Sequence of chain 1.B:
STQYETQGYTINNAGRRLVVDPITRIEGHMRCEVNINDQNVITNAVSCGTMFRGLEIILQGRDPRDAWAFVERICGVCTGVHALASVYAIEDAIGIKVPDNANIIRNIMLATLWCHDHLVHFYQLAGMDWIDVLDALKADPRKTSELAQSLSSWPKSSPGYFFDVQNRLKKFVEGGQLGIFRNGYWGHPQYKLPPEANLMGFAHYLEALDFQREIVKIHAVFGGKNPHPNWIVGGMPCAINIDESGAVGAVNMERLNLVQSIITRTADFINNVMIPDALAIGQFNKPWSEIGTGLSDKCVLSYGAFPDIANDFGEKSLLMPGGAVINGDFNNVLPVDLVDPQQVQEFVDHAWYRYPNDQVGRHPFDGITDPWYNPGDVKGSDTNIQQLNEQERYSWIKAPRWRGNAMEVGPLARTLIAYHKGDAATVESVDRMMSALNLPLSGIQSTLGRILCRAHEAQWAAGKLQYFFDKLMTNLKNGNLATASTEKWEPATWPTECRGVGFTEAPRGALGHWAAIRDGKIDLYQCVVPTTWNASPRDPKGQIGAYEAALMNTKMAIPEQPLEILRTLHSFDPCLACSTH

Binding-site contacts:
Ligand atom C1 contacts residue PRO531 of chain 1.B at 3.7 Å (hydrophobic).
Ligand atom C3 contacts residue PRO531 of chain 1.B at 3.8 Å (hydrophobic).
Ligand atom FE contacts residue CYS79 of chain 1.B at 2.3 Å.
Ligand atom C3 contacts residue CYS579 of chain 1.B at 3.1 Å (hydrophobic).
Ligand atom C3 contacts residue ALA507 of chain 1.B at 3.8 Å (hydrophobic).
Ligand atom C1 contacts residue ARG509 of chain 1.B at 3.7 Å.
Ligand atom O3 contacts residue VAL530 of chain 1.B at 3.4 Å.
Ligand atom N2 contacts residue ALA507 of chain 1.B at 3.2 Å.
Ligand atom O3 contacts residue PRO531 of chain 1.B at 3.5 Å.
Ligand atom N1 contacts residue ARG509 of chain 1.B at 3.8 Å.
Ligand atom C1 contacts residue THR532 of chain 1.B at 3.8 Å.
Ligand atom N1 contacts residue THR532 of chain 1.B at 2.9 Å (h-bond).
Ligand atom O3 contacts residue LEU512 of chain 1.B at 3.5 Å.
Ligand atom FE contacts residue CYS579 of chain 1.B at 2.4 Å.
Ligand atom C1 contacts residue CYS576 of chain 1.B at 4.0 Å (hydrophobic).
Ligand atom O3 contacts residue HIS83 of chain 1.B at 3.3 Å (h-bond).
Ligand atom FE contacts residue 3NI1 of chain 1.N at 2.9 Å.
Ligand atom C1 contacts residue VAL530 of chain 1.B at 3.6 Å (hydrophobic).
Ligand atom C3 contacts residue CYS79 of chain 1.B at 3.1 Å (hydrophobic).
Ligand atom O3 contacts residue ALA507 of chain 1.B at 3.5 Å.
Ligand atom N2 contacts residue PRO508 of chain 1.B at 3.3 Å.
Ligand atom C2 contacts residue CYS79 of chain 1.B at 3.2 Å (hydrophobic).
Ligand atom N2 contacts residue ARG509 of chain 1.B at 2.9 Å (salt-bridge).
Ligand atom N1 contacts residue PRO531 of chain 1.B at 3.5 Å.
Ligand atom O3 contacts residue CYS79 of chain 1.B at 4.0 Å.
Ligand atom C1 contacts residue CYS579 of chain 1.B at 3.1 Å (hydrophobic).
Ligand atom N1 contacts residue CYS579 of chain 1.B at 3.4 Å.
Ligand atom N1 contacts residue CYS576 of chain 1.B at 4.2 Å.
Ligand atom C3 contacts residue HIS83 of chain 1.B at 3.5 Å.
Ligand atom N1 contacts residue VAL530 of chain 1.B at 3.7 Å.
Ligand atom N2 contacts residue CYS79 of chain 1.B at 3.6 Å.
Ligand atom C1 contacts residue 3NI1 of chain 1.N at 4.0 Å.
Ligand atom C2 contacts residue PRO508 of chain 1.B at 4.2 Å (hydrophobic).
Ligand atom C2 contacts residue 3NI1 of chain 1.N at 4.1 Å.
Ligand atom C2 contacts residue ARG509 of chain 1.B at 3.4 Å.
Ligand atom C3 contacts residue VAL82 of chain 1.B at 3.8 Å (hydrophobic).
Ligand atom C3 contacts residue VAL530 of chain 1.B at 3.5 Å (hydrophobic).
Ligand atom O3 contacts residue CYS579 of chain 1.B at 3.9 Å.
Ligand atom O3 contacts residue VAL82 of chain 1.B at 3.5 Å.
Ligand atom C2 contacts residue ALA507 of chain 1.B at 3.6 Å (hydrophobic).

This small molecule binds to this protein.
Small molecule (SMILES): N#C[Fe](=C=O)C#N